The protein below binds the small molecule below.
Small molecule (SMILES): CN(C)c1ccc(C(=O)O)cc1

Binding-site contacts:
Ligand atom CAB contacts residue HIS41 of chain 1.A at 3.8 Å.
Ligand atom OAH contacts residue HIS164 of chain 1.A at 3.8 Å.
Ligand atom CAC contacts residue CYS145 of chain 1.A at 1.8 Å (hydrophobic).
Ligand atom CAI contacts residue HIS41 of chain 1.A at 3.4 Å.
Ligand atom CAK contacts residue MET49 of chain 1.A at 3.6 Å (hydrophobic).
Ligand atom CAK contacts residue VAL186 of chain 1.A at 4.4 Å (hydrophobic).
Ligand atom CAK contacts residue ASP187 of chain 1.A at 3.6 Å.
Ligand atom NAF contacts residue MET49 of chain 1.A at 3.6 Å.
Ligand atom CAE contacts residue HIS164 of chain 1.A at 4.4 Å.
Ligand atom CAC contacts residue HIS164 of chain 1.A at 3.2 Å.
Ligand atom OAH contacts residue LEU27 of chain 1.A at 4.0 Å.
Ligand atom CAA contacts residue HIS164 of chain 1.A at 3.5 Å.
Ligand atom OAH contacts residue HIS41 of chain 1.A at 3.5 Å.
Ligand atom CAJ contacts residue MET165 of chain 1.A at 4.1 Å (hydrophobic).
Ligand atom OAH contacts residue CYS145 of chain 1.A at 2.8 Å (h-bond).
Ligand atom CAA contacts residue HIS41 of chain 1.A at 3.6 Å.
Ligand atom NAF contacts residue MET165 of chain 1.A at 3.9 Å.
Ligand atom CAC contacts residue HIS41 of chain 1.A at 3.4 Å.
Ligand atom OAH contacts residue PRO39 of chain 1.A at 3.1 Å.
Ligand atom OAH contacts residue HIS163 of chain 1.A at 4.1 Å.
Ligand atom CAD contacts residue HIS41 of chain 1.A at 3.3 Å.
Ligand atom CAG contacts residue GLN189 of chain 1.A at 3.8 Å.
Ligand atom CAJ contacts residue HIS164 of chain 1.A at 4.0 Å.
Ligand atom CAE contacts residue MET49 of chain 1.A at 4.1 Å (hydrophobic).
Ligand atom CAB contacts residue HIS164 of chain 1.A at 4.2 Å.
Ligand atom CAK contacts residue ARG188 of chain 1.A at 3.5 Å.
Ligand atom CAC contacts residue PRO39 of chain 1.A at 4.3 Å (hydrophobic).
Ligand atom CAK contacts residue MET165 of chain 1.A at 3.7 Å (hydrophobic).
Ligand atom CAI contacts residue HIS164 of chain 1.A at 3.3 Å.
Ligand atom CAE contacts residue MET165 of chain 1.A at 3.7 Å (hydrophobic).
Ligand atom CAG contacts residue MET49 of chain 1.A at 3.9 Å (hydrophobic).
Ligand atom CAD contacts residue CYS145 of chain 1.A at 2.8 Å (hydrophobic).
Ligand atom CAJ contacts residue HIS41 of chain 1.A at 3.6 Å.
Ligand atom CAA contacts residue CYS145 of chain 1.A at 4.1 Å (hydrophobic).
Ligand atom CAB contacts residue ASP187 of chain 1.A at 4.3 Å.
Ligand atom CAB contacts residue MET165 of chain 1.A at 4.0 Å (hydrophobic).
Ligand atom CAD contacts residue HIS164 of chain 1.A at 3.0 Å.
Ligand atom CAI contacts residue CYS145 of chain 1.A at 2.9 Å (hydrophobic).
Ligand atom CAE contacts residue HIS41 of chain 1.A at 3.9 Å.
Ligand atom CAJ contacts residue CYS145 of chain 1.A at 4.3 Å (hydrophobic).

Sequence of chain 1.A:
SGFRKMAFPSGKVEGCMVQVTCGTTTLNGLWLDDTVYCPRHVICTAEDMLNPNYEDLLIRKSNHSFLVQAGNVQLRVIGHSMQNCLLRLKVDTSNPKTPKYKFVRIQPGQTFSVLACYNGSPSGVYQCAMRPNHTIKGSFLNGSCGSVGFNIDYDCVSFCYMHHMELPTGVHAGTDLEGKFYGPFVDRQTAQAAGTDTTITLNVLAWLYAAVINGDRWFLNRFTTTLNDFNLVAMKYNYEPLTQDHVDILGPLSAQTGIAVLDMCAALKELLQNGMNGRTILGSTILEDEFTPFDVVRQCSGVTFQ